Sequence of chain 1.A:
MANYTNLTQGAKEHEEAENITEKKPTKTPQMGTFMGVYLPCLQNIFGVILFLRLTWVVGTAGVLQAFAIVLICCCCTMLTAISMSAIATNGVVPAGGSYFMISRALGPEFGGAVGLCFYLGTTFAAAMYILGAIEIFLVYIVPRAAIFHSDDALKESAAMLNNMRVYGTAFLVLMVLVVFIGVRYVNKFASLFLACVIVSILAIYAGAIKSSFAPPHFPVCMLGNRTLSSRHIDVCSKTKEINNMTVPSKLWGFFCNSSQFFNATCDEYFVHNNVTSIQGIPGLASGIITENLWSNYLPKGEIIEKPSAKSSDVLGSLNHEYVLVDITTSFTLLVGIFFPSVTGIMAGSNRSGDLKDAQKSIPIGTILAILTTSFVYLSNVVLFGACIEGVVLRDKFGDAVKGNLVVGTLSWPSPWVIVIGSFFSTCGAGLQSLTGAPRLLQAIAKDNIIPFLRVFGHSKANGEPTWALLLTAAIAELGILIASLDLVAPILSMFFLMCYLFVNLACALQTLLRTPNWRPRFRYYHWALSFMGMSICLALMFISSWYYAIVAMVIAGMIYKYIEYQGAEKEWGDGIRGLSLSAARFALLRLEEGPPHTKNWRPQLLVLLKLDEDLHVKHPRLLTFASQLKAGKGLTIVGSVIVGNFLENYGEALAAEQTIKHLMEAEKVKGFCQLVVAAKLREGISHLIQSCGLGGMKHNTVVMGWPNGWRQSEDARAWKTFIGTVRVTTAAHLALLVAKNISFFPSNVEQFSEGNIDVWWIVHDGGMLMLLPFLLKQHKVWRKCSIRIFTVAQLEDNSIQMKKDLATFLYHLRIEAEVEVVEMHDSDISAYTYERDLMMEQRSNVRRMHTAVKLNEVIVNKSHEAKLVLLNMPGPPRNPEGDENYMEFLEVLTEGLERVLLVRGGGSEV

Binding-site contacts:
Ligand atom N2 contacts residue ASN328 of chain 1.A at 2.8 Å (h-bond).
Ligand atom C7 contacts residue ASP416 of chain 1.A at 3.8 Å.
Ligand atom C5 contacts residue SER415 of chain 1.A at 4.3 Å.
Ligand atom C1 contacts residue ASN328 of chain 1.A at 1.4 Å.
Ligand atom C7 contacts residue ASN328 of chain 1.A at 4.0 Å.
Ligand atom C6 contacts residue TYR372 of chain 1.A at 4.5 Å (hydrophobic).
Ligand atom O5 contacts residue SER415 of chain 1.A at 4.3 Å.
Ligand atom C1 contacts residue SER414 of chain 1.A at 3.8 Å.
Ligand atom C5 contacts residue ASN328 of chain 1.A at 3.7 Å.
Ligand atom C6 contacts residue SER415 of chain 1.A at 3.0 Å.
Ligand atom C2 contacts residue ASN328 of chain 1.A at 2.5 Å.
Ligand atom O6 contacts residue SER414 of chain 1.A at 3.9 Å.
Ligand atom C5 contacts residue SER414 of chain 1.A at 4.0 Å.
Ligand atom C8 contacts residue PRO410 of chain 1.A at 3.6 Å (hydrophobic).
Ligand atom C8 contacts residue ASP416 of chain 1.A at 4.2 Å.
Ligand atom O5 contacts residue ASN328 of chain 1.A at 2.4 Å (h-bond).
Ligand atom O6 contacts residue ASP416 of chain 1.A at 3.3 Å (salt-bridge).
Ligand atom N2 contacts residue GLU408 of chain 1.A at 4.4 Å.
Ligand atom C6 contacts residue SER414 of chain 1.A at 4.0 Å.
Ligand atom C1 contacts residue ASP416 of chain 1.A at 4.1 Å.
Ligand atom O6 contacts residue SER415 of chain 1.A at 2.7 Å (h-bond).
Ligand atom O7 contacts residue ASP416 of chain 1.A at 2.9 Å (salt-bridge).
Ligand atom C3 contacts residue ASN328 of chain 1.A at 3.8 Å.
Ligand atom C6 contacts residue ASP416 of chain 1.A at 4.0 Å.
Ligand atom O5 contacts residue TYR372 of chain 1.A at 4.2 Å.
Ligand atom C4 contacts residue ASN328 of chain 1.A at 4.2 Å.
Ligand atom O5 contacts residue SER414 of chain 1.A at 3.0 Å (h-bond).

The small molecule below binds the protein below.
Small molecule (SMILES): CC(=O)N[C@H]1[C@H](O[C@H]2[C@H](O)[C@@H](NC(C)=O)CO[C@@H]2CO)O[C@H](CO)[C@@H](O[C@@H]2O[C@H](CO)[C@@H](O)[C@H](O)[C@@H]2O)[C@@H]1O